Binding-site contacts:
Ligand atom C2B contacts residue VAL188 of chain 7.A at 3.5 Å (hydrophobic).
Ligand atom N2 contacts residue LEU106 of chain 7.A at 3.8 Å.
Ligand atom C4C contacts residue VAL191 of chain 7.A at 3.0 Å (hydrophobic).
Ligand atom O1A contacts residue PHE186 of chain 7.A at 3.0 Å.
Ligand atom C2A contacts residue TYR152 of chain 7.A at 3.6 Å (hydrophobic).
Ligand atom C6B contacts residue ILE104 of chain 7.A at 3.6 Å (hydrophobic).
Ligand atom N3A contacts residue ALA24 of chain 7.C at 3.8 Å.
Ligand atom N3A contacts residue PRO174 of chain 7.A at 3.7 Å.
Ligand atom N3A contacts residue PHE186 of chain 7.A at 4.0 Å.
Ligand atom O1 contacts residue LEU106 of chain 7.A at 3.7 Å.
Ligand atom C2A contacts residue PHE186 of chain 7.A at 3.3 Å (hydrophobic).
Ligand atom C31 contacts residue ASN219 of chain 7.A at 3.3 Å.
Ligand atom C6B contacts residue TYR128 of chain 7.A at 3.3 Å (hydrophobic).
Ligand atom C3C contacts residue TYR128 of chain 7.A at 3.4 Å (hydrophobic).
Ligand atom C1B contacts residue ILE104 of chain 7.A at 4.0 Å (hydrophobic).
Ligand atom C5B contacts residue MET224 of chain 7.A at 3.8 Å (hydrophobic).
Ligand atom C3B contacts residue VAL188 of chain 7.A at 3.8 Å (hydrophobic).
Ligand atom C1B contacts residue TYR128 of chain 7.A at 3.6 Å (hydrophobic).
Ligand atom C4B contacts residue PHE186 of chain 7.A at 3.6 Å (hydrophobic).
Ligand atom C4B contacts residue TYR152 of chain 7.A at 3.8 Å (hydrophobic).
Ligand atom C3B contacts residue TYR152 of chain 7.A at 3.7 Å (hydrophobic).
Ligand atom C2C contacts residue TYR197 of chain 7.A at 3.7 Å (hydrophobic).
Ligand atom C4 contacts residue TYR197 of chain 7.A at 3.8 Å (hydrophobic).
Ligand atom C4C contacts residue VAL188 of chain 7.A at 3.7 Å (hydrophobic).
Ligand atom O1B contacts residue ILE104 of chain 7.A at 3.9 Å.
Ligand atom C1C contacts residue TYR128 of chain 7.A at 3.7 Å (hydrophobic).
Ligand atom C4 contacts residue LEU106 of chain 7.A at 3.9 Å (hydrophobic).
Ligand atom C4A contacts residue PRO174 of chain 7.A at 3.1 Å (hydrophobic).
Ligand atom C3 contacts residue ASN219 of chain 7.A at 4.0 Å.
Ligand atom C5A contacts residue PHE186 of chain 7.A at 3.5 Å (hydrophobic).
Ligand atom C5 contacts residue LEU106 of chain 7.A at 3.8 Å (hydrophobic).
Ligand atom C5A contacts residue VAL176 of chain 7.A at 3.6 Å (hydrophobic).
Ligand atom C1C contacts residue LEU106 of chain 7.A at 3.8 Å (hydrophobic).
Ligand atom C1B contacts residue VAL188 of chain 7.A at 3.8 Å (hydrophobic).
Ligand atom O1 contacts residue MET221 of chain 7.A at 3.9 Å.
Ligand atom C5B contacts residue PHE186 of chain 7.A at 3.9 Å (hydrophobic).
Ligand atom N3A contacts residue TYR152 of chain 7.A at 3.5 Å.
Ligand atom O1B contacts residue TYR128 of chain 7.A at 3.4 Å (h-bond).
Ligand atom N2 contacts residue ASN219 of chain 7.A at 3.8 Å.
Ligand atom C5C contacts residue VAL191 of chain 7.A at 3.8 Å (hydrophobic).

A small-molecule ligand and the protein it binds are described below.
Small molecule (SMILES): Cc1cc(CCCCCOc2ccc(C3=NCCO3)cc2)on1

Sequence of chain 7.A:
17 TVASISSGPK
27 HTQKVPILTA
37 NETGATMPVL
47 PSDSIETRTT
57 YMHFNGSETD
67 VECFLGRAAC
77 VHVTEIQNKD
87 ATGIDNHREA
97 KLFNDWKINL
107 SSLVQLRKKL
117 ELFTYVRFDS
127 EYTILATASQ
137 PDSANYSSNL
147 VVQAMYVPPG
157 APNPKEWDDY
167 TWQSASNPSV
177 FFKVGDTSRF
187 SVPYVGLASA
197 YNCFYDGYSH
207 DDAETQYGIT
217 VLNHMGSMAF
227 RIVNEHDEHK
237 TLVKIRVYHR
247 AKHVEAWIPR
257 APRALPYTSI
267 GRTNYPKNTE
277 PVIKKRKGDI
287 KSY

Sequence of chain 7.C:
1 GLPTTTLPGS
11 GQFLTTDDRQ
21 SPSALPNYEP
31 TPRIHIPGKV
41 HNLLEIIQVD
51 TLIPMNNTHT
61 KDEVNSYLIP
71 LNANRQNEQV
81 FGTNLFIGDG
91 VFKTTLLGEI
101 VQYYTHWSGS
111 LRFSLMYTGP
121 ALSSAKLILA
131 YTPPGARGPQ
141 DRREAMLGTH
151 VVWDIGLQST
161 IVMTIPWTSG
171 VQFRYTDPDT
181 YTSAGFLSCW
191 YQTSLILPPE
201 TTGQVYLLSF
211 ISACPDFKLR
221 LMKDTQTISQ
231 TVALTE